Binding-site contacts:
Ligand atom C8 contacts residue ASN118 of chain 1.A at 4.0 Å.
Ligand atom C7 contacts residue ASN118 of chain 1.A at 3.2 Å.
Ligand atom O5 contacts residue ASN118 of chain 1.A at 3.3 Å (h-bond).
Ligand atom C1 contacts residue SER120 of chain 1.A at 3.7 Å.
Ligand atom C1 contacts residue ASN118 of chain 1.A at 2.4 Å.
Ligand atom O7 contacts residue ASN118 of chain 1.A at 3.9 Å.
Ligand atom N2 contacts residue ASN118 of chain 1.A at 2.4 Å (h-bond).
Ligand atom C2 contacts residue SER120 of chain 1.A at 4.0 Å.
Ligand atom C2 contacts residue HIS121 of chain 1.A at 4.2 Å.
Ligand atom C2 contacts residue ASN118 of chain 1.A at 2.3 Å.
Ligand atom C3 contacts residue ASN118 of chain 1.A at 3.9 Å.
Ligand atom C7 contacts residue SER120 of chain 1.A at 3.7 Å.
Ligand atom O3 contacts residue ASN118 of chain 1.A at 4.4 Å.
Ligand atom C8 contacts residue SER120 of chain 1.A at 3.4 Å.
Ligand atom C1 contacts residue HIS121 of chain 1.A at 3.1 Å.
Ligand atom C8 contacts residue HIS121 of chain 1.A at 4.2 Å.
Ligand atom C5 contacts residue HIS121 of chain 1.A at 4.1 Å.
Ligand atom O5 contacts residue HIS121 of chain 1.A at 3.8 Å.
Ligand atom N2 contacts residue HIS121 of chain 1.A at 4.2 Å.
Ligand atom O5 contacts residue TRP45 of chain 1.A at 4.4 Å.
Ligand atom N2 contacts residue SER120 of chain 1.A at 3.0 Å (h-bond).

A protein and the small-molecule ligand that binds it are described below.
Small molecule (SMILES): CC(=O)N[C@H]1[C@H](O[C@H]2[C@H](O)[C@@H](NC(C)=O)CO[C@@H]2CO)O[C@H](CO)[C@@H](O)[C@@H]1O

Sequence of chain 1.A:
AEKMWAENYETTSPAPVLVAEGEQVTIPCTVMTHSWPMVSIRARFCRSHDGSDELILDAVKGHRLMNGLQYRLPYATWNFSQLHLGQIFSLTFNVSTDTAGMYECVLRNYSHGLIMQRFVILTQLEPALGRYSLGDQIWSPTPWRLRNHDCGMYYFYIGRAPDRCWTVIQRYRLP